Sequence of chain 1.A:
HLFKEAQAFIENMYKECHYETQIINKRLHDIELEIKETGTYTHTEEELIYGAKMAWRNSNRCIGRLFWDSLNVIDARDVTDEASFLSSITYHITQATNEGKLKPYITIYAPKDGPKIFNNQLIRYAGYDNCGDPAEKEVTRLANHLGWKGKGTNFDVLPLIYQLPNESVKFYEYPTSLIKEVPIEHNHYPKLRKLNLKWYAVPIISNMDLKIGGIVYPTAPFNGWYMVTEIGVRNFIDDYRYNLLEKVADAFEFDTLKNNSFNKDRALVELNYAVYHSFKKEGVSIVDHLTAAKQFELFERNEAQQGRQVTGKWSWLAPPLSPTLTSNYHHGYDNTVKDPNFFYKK

The small molecule below binds the protein below.
Small molecule (SMILES): CCSC(=N)N

Binding-site contacts:
Ligand atom C3 contacts residue HEM1 of chain 1.E at 3.7 Å.
Ligand atom C1 contacts residue PRO204 of chain 1.A at 3.5 Å (hydrophobic).
Ligand atom S contacts residue GLY225 of chain 1.A at 3.8 Å.
Ligand atom C3 contacts residue TRP226 of chain 1.A at 4.0 Å (hydrophobic).
Ligand atom N1 contacts residue GLU231 of chain 1.A at 2.9 Å (salt-bridge).
Ligand atom N2 contacts residue TRP226 of chain 1.A at 2.9 Å (h-bond).
Ligand atom N2 contacts residue TYR227 of chain 1.A at 3.9 Å.
Ligand atom N1 contacts residue HEM1 of chain 1.E at 3.7 Å.
Ligand atom N2 contacts residue HEM1 of chain 1.E at 3.5 Å.
Ligand atom C2 contacts residue PHE223 of chain 1.A at 4.3 Å (hydrophobic).
Ligand atom N2 contacts residue GLU231 of chain 1.A at 2.8 Å (salt-bridge).
Ligand atom C2 contacts residue PRO204 of chain 1.A at 4.3 Å (hydrophobic).
Ligand atom S contacts residue TRP226 of chain 1.A at 4.4 Å.
Ligand atom N2 contacts residue PRO204 of chain 1.A at 4.1 Å.
Ligand atom C1 contacts residue PHE223 of chain 1.A at 3.5 Å (hydrophobic).
Ligand atom C3 contacts residue GLU231 of chain 1.A at 3.7 Å.
Ligand atom C1 contacts residue ASN224 of chain 1.A at 3.8 Å.
Ligand atom C1 contacts residue ILE206 of chain 1.A at 3.6 Å (hydrophobic).
Ligand atom S contacts residue PRO204 of chain 1.A at 4.0 Å.
Ligand atom C1 contacts residue GLY225 of chain 1.A at 4.0 Å.
Ligand atom S contacts residue HEM1 of chain 1.E at 3.7 Å.
Ligand atom C3 contacts residue PRO204 of chain 1.A at 4.1 Å (hydrophobic).
Ligand atom C2 contacts residue HEM1 of chain 1.E at 3.7 Å.
Ligand atom C1 contacts residue HEM1 of chain 1.E at 4.3 Å.
Ligand atom C2 contacts residue ILE206 of chain 1.A at 3.8 Å (hydrophobic).